The protein below binds the small molecule below.
Small molecule (SMILES): CC(=O)N[C@@H]1[C@@H](O)[C@H](O)[C@@H](CO)O[C@H]1O

Sequence of chain 1.B:
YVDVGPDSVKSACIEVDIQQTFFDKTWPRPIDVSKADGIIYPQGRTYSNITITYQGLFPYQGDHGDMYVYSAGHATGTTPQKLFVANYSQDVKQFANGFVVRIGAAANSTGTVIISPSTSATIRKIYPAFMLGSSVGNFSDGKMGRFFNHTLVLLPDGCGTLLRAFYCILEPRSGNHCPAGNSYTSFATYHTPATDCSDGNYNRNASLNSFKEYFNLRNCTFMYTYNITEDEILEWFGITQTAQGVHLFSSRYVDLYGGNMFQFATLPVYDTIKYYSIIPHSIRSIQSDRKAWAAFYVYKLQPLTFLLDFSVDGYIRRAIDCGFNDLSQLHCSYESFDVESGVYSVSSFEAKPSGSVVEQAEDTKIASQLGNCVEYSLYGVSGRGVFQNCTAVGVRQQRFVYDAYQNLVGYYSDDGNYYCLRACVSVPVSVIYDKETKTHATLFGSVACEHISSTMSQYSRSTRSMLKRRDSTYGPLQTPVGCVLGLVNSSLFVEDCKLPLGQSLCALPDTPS

Binding-site contacts:
Ligand atom O5 contacts residue ASN630 of chain 1.B at 4.1 Å.
Ligand atom C8 contacts residue ASN602 of chain 1.B at 3.8 Å.
Ligand atom N2 contacts residue CYS603 of chain 1.B at 4.2 Å.
Ligand atom C5 contacts residue ASN602 of chain 1.B at 3.7 Å.
Ligand atom C8 contacts residue CYS603 of chain 1.B at 3.7 Å (hydrophobic).
Ligand atom C2 contacts residue ASN602 of chain 1.B at 2.5 Å.
Ligand atom C6 contacts residue ASN630 of chain 1.B at 3.8 Å.
Ligand atom C1 contacts residue ASN602 of chain 1.B at 1.5 Å.
Ligand atom C3 contacts residue ASN602 of chain 1.B at 3.8 Å.
Ligand atom N2 contacts residue ASN602 of chain 1.B at 2.9 Å (h-bond).
Ligand atom C8 contacts residue THR604 of chain 1.B at 4.0 Å.
Ligand atom O5 contacts residue ASN602 of chain 1.B at 2.4 Å (h-bond).
Ligand atom C7 contacts residue ASN602 of chain 1.B at 3.9 Å.
Ligand atom C4 contacts residue ASN602 of chain 1.B at 4.3 Å.
Ligand atom O7 contacts residue THR604 of chain 1.B at 3.1 Å (h-bond).
Ligand atom O7 contacts residue CYS603 of chain 1.B at 3.1 Å.
Ligand atom C7 contacts residue CYS603 of chain 1.B at 3.6 Å (hydrophobic).
Ligand atom C7 contacts residue THR604 of chain 1.B at 3.8 Å.